Sequence of chain 1.C:
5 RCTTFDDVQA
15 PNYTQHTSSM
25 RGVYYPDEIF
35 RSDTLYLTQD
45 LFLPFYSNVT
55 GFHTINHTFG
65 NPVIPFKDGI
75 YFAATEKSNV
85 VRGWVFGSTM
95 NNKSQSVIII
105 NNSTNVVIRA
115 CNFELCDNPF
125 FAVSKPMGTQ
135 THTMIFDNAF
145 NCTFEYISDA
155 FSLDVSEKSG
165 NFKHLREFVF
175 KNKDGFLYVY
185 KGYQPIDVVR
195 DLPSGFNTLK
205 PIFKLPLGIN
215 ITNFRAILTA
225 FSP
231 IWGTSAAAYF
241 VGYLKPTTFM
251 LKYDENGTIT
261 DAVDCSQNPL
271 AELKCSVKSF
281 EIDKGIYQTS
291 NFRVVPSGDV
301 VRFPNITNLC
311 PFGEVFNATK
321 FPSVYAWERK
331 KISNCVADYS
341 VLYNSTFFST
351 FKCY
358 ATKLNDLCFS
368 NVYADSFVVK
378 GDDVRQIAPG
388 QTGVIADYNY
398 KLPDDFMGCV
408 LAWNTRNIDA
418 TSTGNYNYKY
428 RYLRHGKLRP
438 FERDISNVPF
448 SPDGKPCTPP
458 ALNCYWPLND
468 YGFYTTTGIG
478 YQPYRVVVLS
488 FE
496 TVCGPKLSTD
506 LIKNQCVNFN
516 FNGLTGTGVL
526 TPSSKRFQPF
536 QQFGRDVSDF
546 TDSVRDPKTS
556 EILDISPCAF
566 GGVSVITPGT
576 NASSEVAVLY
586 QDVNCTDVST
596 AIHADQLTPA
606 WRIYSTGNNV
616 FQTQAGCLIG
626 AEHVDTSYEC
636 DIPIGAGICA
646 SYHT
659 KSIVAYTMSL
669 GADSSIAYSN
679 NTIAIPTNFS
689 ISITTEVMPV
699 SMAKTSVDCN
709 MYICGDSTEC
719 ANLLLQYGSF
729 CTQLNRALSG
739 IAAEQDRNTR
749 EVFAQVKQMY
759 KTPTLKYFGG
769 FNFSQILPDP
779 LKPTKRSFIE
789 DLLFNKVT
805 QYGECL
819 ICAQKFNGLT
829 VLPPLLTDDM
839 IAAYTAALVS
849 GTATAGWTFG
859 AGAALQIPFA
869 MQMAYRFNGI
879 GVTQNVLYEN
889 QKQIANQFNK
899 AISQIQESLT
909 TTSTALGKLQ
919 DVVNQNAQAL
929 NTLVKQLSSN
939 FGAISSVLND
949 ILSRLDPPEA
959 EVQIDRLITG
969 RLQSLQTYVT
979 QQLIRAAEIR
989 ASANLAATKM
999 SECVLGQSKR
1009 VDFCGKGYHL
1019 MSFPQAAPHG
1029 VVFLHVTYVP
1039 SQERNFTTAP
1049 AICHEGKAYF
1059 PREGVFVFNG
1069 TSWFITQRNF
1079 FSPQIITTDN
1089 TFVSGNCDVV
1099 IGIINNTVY

Sequence of chain 1.B:
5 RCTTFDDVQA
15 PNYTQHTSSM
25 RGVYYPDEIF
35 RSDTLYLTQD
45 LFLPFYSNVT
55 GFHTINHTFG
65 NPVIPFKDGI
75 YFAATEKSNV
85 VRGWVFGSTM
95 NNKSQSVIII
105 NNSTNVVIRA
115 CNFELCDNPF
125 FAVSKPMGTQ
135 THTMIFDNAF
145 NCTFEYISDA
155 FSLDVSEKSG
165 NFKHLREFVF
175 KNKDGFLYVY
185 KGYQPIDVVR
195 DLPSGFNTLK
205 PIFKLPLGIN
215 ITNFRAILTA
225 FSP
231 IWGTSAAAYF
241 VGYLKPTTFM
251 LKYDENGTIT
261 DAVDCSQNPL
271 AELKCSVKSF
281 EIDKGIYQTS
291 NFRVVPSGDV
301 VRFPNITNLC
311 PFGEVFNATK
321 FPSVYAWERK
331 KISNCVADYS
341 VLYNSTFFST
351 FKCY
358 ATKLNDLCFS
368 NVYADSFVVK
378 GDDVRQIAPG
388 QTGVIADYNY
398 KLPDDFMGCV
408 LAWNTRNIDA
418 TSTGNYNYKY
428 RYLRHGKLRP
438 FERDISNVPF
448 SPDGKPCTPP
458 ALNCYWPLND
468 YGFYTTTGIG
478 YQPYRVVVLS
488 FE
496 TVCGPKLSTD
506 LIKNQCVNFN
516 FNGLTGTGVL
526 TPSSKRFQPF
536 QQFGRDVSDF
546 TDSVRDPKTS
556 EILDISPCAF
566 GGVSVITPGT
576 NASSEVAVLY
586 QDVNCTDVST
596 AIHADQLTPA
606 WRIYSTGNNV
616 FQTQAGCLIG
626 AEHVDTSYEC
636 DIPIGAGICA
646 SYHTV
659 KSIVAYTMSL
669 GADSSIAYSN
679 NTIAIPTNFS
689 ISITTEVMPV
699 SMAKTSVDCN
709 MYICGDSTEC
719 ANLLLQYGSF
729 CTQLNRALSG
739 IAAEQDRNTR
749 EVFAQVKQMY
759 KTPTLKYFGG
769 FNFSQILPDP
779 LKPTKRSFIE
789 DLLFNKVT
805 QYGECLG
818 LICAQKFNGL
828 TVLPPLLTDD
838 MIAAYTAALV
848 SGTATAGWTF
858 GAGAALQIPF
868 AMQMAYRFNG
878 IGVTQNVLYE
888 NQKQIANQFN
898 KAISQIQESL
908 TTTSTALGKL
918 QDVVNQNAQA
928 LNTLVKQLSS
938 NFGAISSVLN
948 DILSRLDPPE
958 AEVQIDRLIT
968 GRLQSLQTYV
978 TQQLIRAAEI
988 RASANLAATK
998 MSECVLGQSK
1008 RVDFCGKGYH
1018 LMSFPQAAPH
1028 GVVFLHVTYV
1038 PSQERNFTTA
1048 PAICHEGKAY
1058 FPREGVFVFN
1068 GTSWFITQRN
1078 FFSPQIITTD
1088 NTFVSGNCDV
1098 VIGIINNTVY

A small-molecule ligand and the protein it binds are described below.
Small molecule (SMILES): CC(=O)N[C@H]1[C@H](O[C@H]2[C@H](O)[C@@H](NC(C)=O)CO[C@@H]2CO)O[C@H](CO)[C@@H](O[C@@H]2O[C@H](CO)[C@@H](O)[C@H](O[C@H]3O[C@H](CO)[C@@H](O)[C@H](O)[C@@H]3O)[C@@H]2O)[C@@H]1O

Binding-site contacts:
Ligand atom C4 contacts residue ASN589 of chain 1.B at 4.2 Å.
Ligand atom C3 contacts residue ASN589 of chain 1.B at 3.8 Å.
Ligand atom N2 contacts residue ASN589 of chain 1.B at 3.0 Å (h-bond).
Ligand atom C1 contacts residue THR591 of chain 1.B at 4.1 Å.
Ligand atom C5 contacts residue THR591 of chain 1.B at 4.0 Å.
Ligand atom C8 contacts residue GLN617 of chain 1.B at 4.1 Å.
Ligand atom O7 contacts residue ILE819 of chain 1.C at 4.0 Å.
Ligand atom O7 contacts residue CYS820 of chain 1.C at 4.4 Å.
Ligand atom O5 contacts residue THR591 of chain 1.B at 4.1 Å.
Ligand atom O6 contacts residue ASN589 of chain 1.B at 4.3 Å.
Ligand atom C5 contacts residue ASN589 of chain 1.B at 3.6 Å.
Ligand atom C2 contacts residue ASN589 of chain 1.B at 2.5 Å.
Ligand atom O5 contacts residue ASN589 of chain 1.B at 2.3 Å (h-bond).
Ligand atom C8 contacts residue ILE819 of chain 1.C at 4.0 Å (hydrophobic).
Ligand atom C7 contacts residue ASN589 of chain 1.B at 4.1 Å.
Ligand atom C1 contacts residue ASN589 of chain 1.B at 1.4 Å.